A protein and the small-molecule ligand that binds it are described below.
Small molecule (SMILES): Cc1cc(CCCCCCCOc2ccc(C3=N[C@@H](C)CO3)cc2)on1

Binding-site contacts:
Ligand atom C3C contacts residue TYR128 of chain 19.A at 3.9 Å (hydrophobic).
Ligand atom C7C contacts residue TYR197 of chain 19.A at 3.8 Å (hydrophobic).
Ligand atom C3 contacts residue PHE186 of chain 19.A at 3.8 Å (hydrophobic).
Ligand atom O1B contacts residue MET221 of chain 19.A at 3.4 Å.
Ligand atom C5 contacts residue TYR152 of chain 19.A at 3.8 Å (hydrophobic).
Ligand atom C3C contacts residue VAL188 of chain 19.A at 3.3 Å (hydrophobic).
Ligand atom O1 contacts residue PHE186 of chain 19.A at 3.5 Å.
Ligand atom C5 contacts residue PHE186 of chain 19.A at 3.5 Å (hydrophobic).
Ligand atom C3 contacts residue PRO174 of chain 19.A at 3.8 Å (hydrophobic).
Ligand atom C31 contacts residue ALA150 of chain 19.A at 3.5 Å (hydrophobic).
Ligand atom C5C contacts residue TYR128 of chain 19.A at 3.5 Å (hydrophobic).
Ligand atom C6C contacts residue MET221 of chain 19.A at 3.7 Å (hydrophobic).
Ligand atom C4C contacts residue ILE104 of chain 19.A at 3.7 Å (hydrophobic).
Ligand atom C6C contacts residue VAL191 of chain 19.A at 3.2 Å (hydrophobic).
Ligand atom O1 contacts residue TYR152 of chain 19.A at 3.9 Å.
Ligand atom C5B contacts residue TYR197 of chain 19.A at 3.7 Å (hydrophobic).
Ligand atom C3B contacts residue MET221 of chain 19.A at 4.0 Å (hydrophobic).
Ligand atom C2C contacts residue VAL188 of chain 19.A at 3.2 Å (hydrophobic).
Ligand atom C4 contacts residue MET224 of chain 19.A at 3.8 Å (hydrophobic).
Ligand atom N2 contacts residue ALA24 of chain 19.C at 3.4 Å.
Ligand atom C5B contacts residue LEU106 of chain 19.A at 3.7 Å (hydrophobic).
Ligand atom N2 contacts residue PRO174 of chain 19.A at 3.9 Å.
Ligand atom C31 contacts residue SER175 of chain 19.A at 3.6 Å.
Ligand atom C7C contacts residue TYR128 of chain 19.A at 3.6 Å (hydrophobic).
Ligand atom O1 contacts residue ALA24 of chain 19.C at 3.6 Å.
Ligand atom C1C contacts residue TYR152 of chain 19.A at 4.0 Å (hydrophobic).
Ligand atom C31 contacts residue PRO174 of chain 19.A at 3.4 Å (hydrophobic).
Ligand atom C4 contacts residue TYR152 of chain 19.A at 3.9 Å (hydrophobic).
Ligand atom O1B contacts residue TYR128 of chain 19.A at 3.9 Å.
Ligand atom C1B contacts residue MET221 of chain 19.A at 4.0 Å (hydrophobic).
Ligand atom C31 contacts residue VAL176 of chain 19.A at 3.3 Å (hydrophobic).
Ligand atom O1 contacts residue VAL188 of chain 19.A at 3.8 Å.
Ligand atom C2B contacts residue MET221 of chain 19.A at 3.6 Å (hydrophobic).
Ligand atom C4 contacts residue PHE186 of chain 19.A at 3.6 Å (hydrophobic).
Ligand atom O1B contacts residue ILE104 of chain 19.A at 3.8 Å.
Ligand atom C6B contacts residue TYR197 of chain 19.A at 3.6 Å (hydrophobic).
Ligand atom N2 contacts residue PHE186 of chain 19.A at 3.7 Å.
Ligand atom CM1 contacts residue SER107 of chain 19.A at 3.6 Å.
Ligand atom C5C contacts residue ILE104 of chain 19.A at 3.5 Å (hydrophobic).
Ligand atom C4C contacts residue TYR152 of chain 19.A at 3.8 Å (hydrophobic).

Sequence of chain 19.A:
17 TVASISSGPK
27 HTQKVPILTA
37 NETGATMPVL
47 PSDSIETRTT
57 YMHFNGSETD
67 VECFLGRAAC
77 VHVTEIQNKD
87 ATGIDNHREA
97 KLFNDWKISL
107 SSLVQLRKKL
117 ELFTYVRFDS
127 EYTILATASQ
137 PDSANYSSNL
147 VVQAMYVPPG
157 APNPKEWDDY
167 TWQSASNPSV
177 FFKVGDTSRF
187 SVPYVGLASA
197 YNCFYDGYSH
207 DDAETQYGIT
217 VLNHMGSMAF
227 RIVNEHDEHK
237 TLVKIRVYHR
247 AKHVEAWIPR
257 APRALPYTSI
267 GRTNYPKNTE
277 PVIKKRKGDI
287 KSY

Sequence of chain 19.C:
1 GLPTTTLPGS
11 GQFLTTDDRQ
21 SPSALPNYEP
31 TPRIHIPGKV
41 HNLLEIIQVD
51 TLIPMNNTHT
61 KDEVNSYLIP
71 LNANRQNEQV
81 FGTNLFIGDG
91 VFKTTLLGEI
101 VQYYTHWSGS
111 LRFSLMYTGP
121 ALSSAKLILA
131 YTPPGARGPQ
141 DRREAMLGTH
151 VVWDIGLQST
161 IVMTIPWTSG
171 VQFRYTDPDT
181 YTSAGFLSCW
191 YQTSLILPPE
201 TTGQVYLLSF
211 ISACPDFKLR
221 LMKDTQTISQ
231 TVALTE